Sequence of chain 1.A:
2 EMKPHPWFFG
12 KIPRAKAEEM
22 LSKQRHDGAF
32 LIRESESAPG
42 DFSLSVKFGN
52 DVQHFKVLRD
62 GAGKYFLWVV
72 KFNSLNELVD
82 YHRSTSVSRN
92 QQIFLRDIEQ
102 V

Binding-site contacts:
Ligand atom CH3 contacts residue ARG15 of chain 1.A at 3.6 Å.
Ligand atom ND2 contacts residue LEU68 of chain 1.A at 2.8 Å (h-bond).
Ligand atom ND2 contacts residue LYS57 of chain 1.A at 2.8 Å (salt-bridge).
Ligand atom O1P contacts residue SER36 of chain 1.A at 2.7 Å (h-bond).
Ligand atom CD1 contacts residue LYS57 of chain 1.A at 3.7 Å.
Ligand atom O3P contacts residue SER38 of chain 1.A at 2.7 Å (h-bond).
Ligand atom CB contacts residue HIS55 of chain 1.A at 3.8 Å.
Ligand atom CAQ contacts residue PHE56 of chain 1.A at 3.6 Å (hydrophobic).
Ligand atom OH contacts residue SER38 of chain 1.A at 3.5 Å (h-bond).
Ligand atom OD1 contacts residue PHE56 of chain 1.A at 3.4 Å.
Ligand atom C contacts residue HIS55 of chain 1.A at 3.6 Å.
Ligand atom CAS contacts residue PHE56 of chain 1.A at 3.3 Å (hydrophobic).
Ligand atom CA contacts residue HIS55 of chain 1.A at 3.2 Å.
Ligand atom OD1 contacts residue LYS57 of chain 1.A at 2.8 Å (salt-bridge).
Ligand atom O3P contacts residue SER36 of chain 1.A at 3.6 Å (h-bond).
Ligand atom CE1 contacts residue ARG15 of chain 1.A at 3.5 Å.
Ligand atom CG contacts residue LEU68 of chain 1.A at 3.8 Å (hydrophobic).
Ligand atom O1P contacts residue SER44 of chain 1.A at 2.7 Å (h-bond).
Ligand atom O contacts residue LYS57 of chain 1.A at 3.8 Å.
Ligand atom O1P contacts residue ARG34 of chain 1.A at 3.4 Å (salt-bridge).
Ligand atom P contacts residue SER38 of chain 1.A at 3.6 Å.
Ligand atom N contacts residue HIS55 of chain 1.A at 2.9 Å (h-bond).
Ligand atom CAO contacts residue GLN54 of chain 1.A at 3.8 Å.
Ligand atom CB contacts residue LEU68 of chain 1.A at 3.8 Å (hydrophobic).
Ligand atom O contacts residue TRP69 of chain 1.A at 3.4 Å.
Ligand atom OH contacts residue ARG15 of chain 1.A at 3.8 Å.
Ligand atom P contacts residue SER36 of chain 1.A at 3.7 Å.
Ligand atom CA contacts residue TRP69 of chain 1.A at 3.5 Å (hydrophobic).
Ligand atom CZ contacts residue ARG15 of chain 1.A at 3.5 Å.
Ligand atom CAQ contacts residue HIS55 of chain 1.A at 3.7 Å.
Ligand atom O2P contacts residue ARG34 of chain 1.A at 2.7 Å (salt-bridge).
Ligand atom O2P contacts residue ARG15 of chain 1.A at 2.8 Å (salt-bridge).
Ligand atom CG contacts residue LYS57 of chain 1.A at 3.6 Å.
Ligand atom O contacts residue ARG15 of chain 1.A at 2.7 Å (salt-bridge).
Ligand atom P contacts residue ARG34 of chain 1.A at 3.8 Å.
Ligand atom CB contacts residue LYS57 of chain 1.A at 3.7 Å.
Ligand atom O contacts residue HIS55 of chain 1.A at 3.7 Å.
Ligand atom CB contacts residue TRP69 of chain 1.A at 3.5 Å (hydrophobic).
Ligand atom C contacts residue ARG15 of chain 1.A at 3.6 Å.
Ligand atom CG contacts residue LYS57 of chain 1.A at 3.5 Å.

A protein and the small-molecule ligand that binds it are described below.
Small molecule (SMILES): CC(=O)N[C@@H](Cc1ccc(OP(=O)(O)O)cc1)C(=O)N[C@@]1(C(=O)N[C@@H](CC(N)=O)C(N)=O)CC=CCCC1